The protein below binds the small molecule below.
Small molecule (SMILES): CC[C@H](C)[C@H](NC(=O)[C@H](CCCCN)NC(=O)[C@@H](N)CC1=NC=NC1)C(=O)N[C@@H](CC(C)C)C(=O)N[C@@H](CC1=NC=NC1)C(=O)N[C@@H](CCCN=C(N)N)C(=O)N[C@@H](CC(C)C)C(=O)N[C@@H](CC(C)C)C(=O)N[C@@H](C)C=O

Sequence of chain 1.A:
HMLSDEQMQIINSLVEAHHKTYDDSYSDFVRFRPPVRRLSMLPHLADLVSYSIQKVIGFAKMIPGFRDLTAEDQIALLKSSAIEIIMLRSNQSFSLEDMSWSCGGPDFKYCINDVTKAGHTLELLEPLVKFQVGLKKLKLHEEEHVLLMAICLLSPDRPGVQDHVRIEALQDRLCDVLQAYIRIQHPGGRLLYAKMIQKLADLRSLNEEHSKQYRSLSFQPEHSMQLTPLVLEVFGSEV

Binding-site contacts:
Ligand atom C contacts residue GLU293 of chain 2.A at 3.5 Å.
Ligand atom O contacts residue GLU293 of chain 2.A at 3.8 Å.
Ligand atom ND1 contacts residue VAL299 of chain 2.A at 3.9 Å.
Ligand atom CD contacts residue GLU282 of chain 1.A at 3.3 Å.
Ligand atom N contacts residue GLU293 of chain 2.A at 2.7 Å (salt-bridge).
Ligand atom CE1 contacts residue VAL299 of chain 2.A at 3.6 Å (hydrophobic).
Ligand atom CE1 contacts residue GLU298 of chain 2.A at 3.5 Å.
Ligand atom CD2 contacts residue GLU293 of chain 2.A at 3.7 Å.
Ligand atom C contacts residue GLU293 of chain 2.A at 3.5 Å.
Ligand atom CG contacts residue GLU282 of chain 1.A at 3.6 Å.
Ligand atom O contacts residue ARG127 of chain 2.A at 3.4 Å (salt-bridge).
Ligand atom NH2 contacts residue GLU282 of chain 1.A at 3.6 Å (salt-bridge).
Ligand atom CD1 contacts residue PRO281 of chain 1.A at 3.5 Å (hydrophobic).
Ligand atom CD1 contacts residue SER284 of chain 1.A at 3.7 Å.
Ligand atom CD2 contacts residue PHE126 of chain 2.A at 3.8 Å (hydrophobic).
Ligand atom CG contacts residue GLU293 of chain 2.A at 3.5 Å.
Ligand atom N contacts residue GLU293 of chain 2.A at 3.2 Å (salt-bridge).
Ligand atom CD1 contacts residue ILE117 of chain 2.A at 3.6 Å (hydrophobic).
Ligand atom NE contacts residue GLU282 of chain 1.A at 2.7 Å (salt-bridge).
Ligand atom CA contacts residue GLU293 of chain 2.A at 3.5 Å.
Ligand atom CE1 contacts residue LYS139 of chain 2.A at 3.7 Å.
Ligand atom N contacts residue GLU293 of chain 2.A at 3.1 Å (salt-bridge).
Ligand atom CA contacts residue GLU293 of chain 2.A at 3.6 Å.
Ligand atom CA contacts residue GLU293 of chain 2.A at 3.5 Å.
Ligand atom CD2 contacts residue ILE117 of chain 2.A at 3.7 Å (hydrophobic).
Ligand atom CB contacts residue GLU293 of chain 2.A at 3.3 Å.
Ligand atom CG2 contacts residue LEU290 of chain 2.A at 3.7 Å (hydrophobic).
Ligand atom CD1 contacts residue MET285 of chain 1.A at 3.7 Å (hydrophobic).
Ligand atom CG contacts residue PRO281 of chain 1.A at 3.6 Å (hydrophobic).
Ligand atom CD1 contacts residue VAL294 of chain 2.A at 3.8 Å (hydrophobic).
Ligand atom CB contacts residue GLU293 of chain 2.A at 3.2 Å.
Ligand atom O contacts residue LYS121 of chain 2.A at 3.2 Å (salt-bridge).
Ligand atom CB contacts residue PRO281 of chain 1.A at 3.7 Å (hydrophobic).
Ligand atom NE2 contacts residue GLU298 of chain 2.A at 3.4 Å (salt-bridge).
Ligand atom CG contacts residue GLU293 of chain 2.A at 3.7 Å.
Ligand atom ND1 contacts residue ILE135 of chain 2.A at 3.8 Å.
Ligand atom CZ contacts residue GLU282 of chain 1.A at 3.8 Å.
Ligand atom CG1 contacts residue GLU293 of chain 2.A at 3.2 Å.
Ligand atom NE2 contacts residue LYS139 of chain 2.A at 3.2 Å (salt-bridge).
Ligand atom CD2 contacts residue GLN134 of chain 2.A at 3.6 Å.

Sequence of chain 2.A:
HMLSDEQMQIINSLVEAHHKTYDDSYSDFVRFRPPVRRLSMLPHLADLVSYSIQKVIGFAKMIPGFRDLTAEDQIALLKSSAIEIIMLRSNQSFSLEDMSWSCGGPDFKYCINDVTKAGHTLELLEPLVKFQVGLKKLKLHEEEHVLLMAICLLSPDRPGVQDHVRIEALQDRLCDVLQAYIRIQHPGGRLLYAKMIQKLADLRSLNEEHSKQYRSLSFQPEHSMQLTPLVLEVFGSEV